Sequence of chain 1.A:
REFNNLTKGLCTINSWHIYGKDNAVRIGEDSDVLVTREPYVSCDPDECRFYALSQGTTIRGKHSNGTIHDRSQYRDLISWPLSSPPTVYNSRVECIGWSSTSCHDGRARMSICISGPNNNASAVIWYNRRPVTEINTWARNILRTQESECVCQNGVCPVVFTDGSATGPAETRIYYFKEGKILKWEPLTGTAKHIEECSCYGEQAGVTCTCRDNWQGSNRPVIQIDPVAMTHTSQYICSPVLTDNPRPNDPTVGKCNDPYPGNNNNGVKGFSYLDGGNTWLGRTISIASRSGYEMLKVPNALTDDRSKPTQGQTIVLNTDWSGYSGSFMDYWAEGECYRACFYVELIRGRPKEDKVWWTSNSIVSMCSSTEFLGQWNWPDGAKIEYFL

Sequence of chain 3.C:
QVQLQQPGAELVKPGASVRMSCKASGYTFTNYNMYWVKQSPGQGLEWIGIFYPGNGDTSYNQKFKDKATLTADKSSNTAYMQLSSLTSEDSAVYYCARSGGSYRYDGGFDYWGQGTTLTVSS

Sequence of chain 3.B:
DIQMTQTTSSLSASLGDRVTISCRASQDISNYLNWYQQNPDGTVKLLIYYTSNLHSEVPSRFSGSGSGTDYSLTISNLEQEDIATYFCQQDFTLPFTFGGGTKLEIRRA

This small molecule binds to this protein.
Small molecule (SMILES): CC(=O)N[C@H]1[C@H](O[C@H]2[C@H](O)[C@@H](NC(C)=O)CO[C@@H]2CO)O[C@H](CO)[C@@H](O[C@@H]2O[C@H](CO[C@H]3O[C@H](CO)[C@@H](O)[C@H](O)[C@H]3O)[C@@H](O)[C@H](O[C@H]3O[C@H](CO)[C@@H](O)[C@H](O)[C@@H]3O[C@H]3O[C@H](CO)[C@@H](O)[C@H](O)[C@@H]3O[C@H]3O[C@H](CO)[C@@H](O)[C@H](O)[C@@H]3O)[C@@H]2O)[C@@H]1O

Sequence of chain 3.A:
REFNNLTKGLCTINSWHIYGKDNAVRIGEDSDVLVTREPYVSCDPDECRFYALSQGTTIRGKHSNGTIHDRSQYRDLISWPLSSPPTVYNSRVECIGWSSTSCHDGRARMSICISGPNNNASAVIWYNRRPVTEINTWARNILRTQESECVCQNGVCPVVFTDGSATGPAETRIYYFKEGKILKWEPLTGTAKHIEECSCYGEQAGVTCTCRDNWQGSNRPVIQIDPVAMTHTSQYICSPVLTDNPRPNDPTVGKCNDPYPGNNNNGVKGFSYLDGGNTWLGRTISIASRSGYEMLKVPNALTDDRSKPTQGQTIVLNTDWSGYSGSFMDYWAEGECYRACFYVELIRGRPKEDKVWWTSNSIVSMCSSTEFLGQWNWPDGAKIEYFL

Binding-site contacts:
Ligand atom O5 contacts residue GLN457 of chain 3.A at 3.0 Å (h-bond).
Ligand atom C7 contacts residue ARG222 of chain 1.A at 3.5 Å.
Ligand atom C3 contacts residue GLU376 of chain 3.A at 3.5 Å.
Ligand atom O2 contacts residue GLY394 of chain 3.A at 3.1 Å.
Ligand atom C6 contacts residue LEU455 of chain 3.A at 3.3 Å (hydrophobic).
Ligand atom O6 contacts residue ASP332 of chain 3.A at 2.5 Å (salt-bridge).
Ligand atom C2 contacts residue ASN202 of chain 1.A at 2.4 Å.
Ligand atom O6 contacts residue LYS390 of chain 3.A at 3.0 Å (salt-bridge).
Ligand atom O2 contacts residue ASP106 of chain 3.C at 2.6 Å (salt-bridge).
Ligand atom O4 contacts residue ILE369 of chain 3.A at 3.2 Å.
Ligand atom C6 contacts residue ASP332 of chain 3.A at 3.0 Å.
Ligand atom O5 contacts residue ARG104 of chain 3.C at 3.4 Å.
Ligand atom O3 contacts residue ASN331 of chain 3.A at 2.7 Å (h-bond).
Ligand atom C1 contacts residue ASN202 of chain 1.A at 1.5 Å.
Ligand atom O3 contacts residue GLY394 of chain 3.A at 2.9 Å (h-bond).
Ligand atom O4 contacts residue GLU376 of chain 3.A at 3.0 Å (salt-bridge).
Ligand atom C2 contacts residue ASP106 of chain 3.C at 3.5 Å.
Ligand atom O2 contacts residue LEU378 of chain 3.A at 3.4 Å.
Ligand atom O2 contacts residue ASN331 of chain 3.A at 3.2 Å (h-bond).
Ligand atom O3 contacts residue ARG365 of chain 3.A at 2.8 Å (salt-bridge).
Ligand atom C8 contacts residue ARG222 of chain 1.A at 3.5 Å.
Ligand atom O3 contacts residue GLN393 of chain 3.A at 3.3 Å.
Ligand atom O4 contacts residue ARG365 of chain 3.A at 3.2 Å (salt-bridge).
Ligand atom C5 contacts residue THR392 of chain 3.A at 3.1 Å.
Ligand atom O5 contacts residue ASN202 of chain 1.A at 2.5 Å (h-bond).
Ligand atom O5 contacts residue ARG365 of chain 3.A at 3.2 Å (salt-bridge).
Ligand atom O3 contacts residue ASP332 of chain 3.A at 3.0 Å (salt-bridge).
Ligand atom O6 contacts residue ILE367 of chain 3.A at 2.8 Å (h-bond).
Ligand atom C3 contacts residue GLY394 of chain 3.A at 3.5 Å.
Ligand atom O5 contacts residue GLY394 of chain 3.A at 3.5 Å (h-bond).
Ligand atom O5 contacts residue ASP332 of chain 3.A at 3.2 Å (salt-bridge).
Ligand atom C7 contacts residue ASN202 of chain 1.A at 3.5 Å.
Ligand atom O6 contacts residue GLN457 of chain 3.A at 2.9 Å (h-bond).
Ligand atom O5 contacts residue GLY456 of chain 3.A at 3.2 Å.
Ligand atom N2 contacts residue ASN202 of chain 1.A at 2.8 Å (h-bond).
Ligand atom O3 contacts residue GLU376 of chain 3.A at 2.7 Å (salt-bridge).
Ligand atom C6 contacts residue THR392 of chain 3.A at 3.5 Å.
Ligand atom C6 contacts residue THR392 of chain 3.A at 2.8 Å.
Ligand atom O5 contacts residue THR392 of chain 3.A at 3.5 Å (h-bond).
Ligand atom O4 contacts residue ARG329 of chain 3.A at 2.9 Å (salt-bridge).